Sequence of chain 2.A:
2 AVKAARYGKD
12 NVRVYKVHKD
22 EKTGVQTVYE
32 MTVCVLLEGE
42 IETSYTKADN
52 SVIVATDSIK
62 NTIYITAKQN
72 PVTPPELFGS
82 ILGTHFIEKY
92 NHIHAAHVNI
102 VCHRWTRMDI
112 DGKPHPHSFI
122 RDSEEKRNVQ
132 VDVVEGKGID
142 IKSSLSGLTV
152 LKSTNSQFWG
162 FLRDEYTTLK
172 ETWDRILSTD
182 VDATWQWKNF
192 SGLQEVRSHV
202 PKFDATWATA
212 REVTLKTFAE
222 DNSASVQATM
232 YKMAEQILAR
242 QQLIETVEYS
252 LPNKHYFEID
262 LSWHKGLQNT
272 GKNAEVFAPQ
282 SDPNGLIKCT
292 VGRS

Sequence of chain 1.A:
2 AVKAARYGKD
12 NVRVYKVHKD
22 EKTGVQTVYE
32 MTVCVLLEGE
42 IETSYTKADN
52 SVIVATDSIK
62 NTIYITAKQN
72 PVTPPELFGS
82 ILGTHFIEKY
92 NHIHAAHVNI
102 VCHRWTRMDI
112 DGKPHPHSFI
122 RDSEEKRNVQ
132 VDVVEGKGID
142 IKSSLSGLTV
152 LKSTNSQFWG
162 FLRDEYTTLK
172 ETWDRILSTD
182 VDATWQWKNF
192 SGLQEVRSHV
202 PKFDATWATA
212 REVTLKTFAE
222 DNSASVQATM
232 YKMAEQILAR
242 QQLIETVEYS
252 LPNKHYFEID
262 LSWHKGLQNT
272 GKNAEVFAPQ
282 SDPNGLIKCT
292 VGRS

Binding-site contacts:
Ligand atom OD2 contacts residue ARG176 of chain 1.A at 3.1 Å (salt-bridge).
Ligand atom N5 contacts residue ALA56 of chain 2.A at 4.0 Å.
Ligand atom C4 contacts residue PHE159 of chain 1.A at 3.4 Å (hydrophobic).
Ligand atom N1 contacts residue GLN228 of chain 1.A at 3.0 Å (h-bond).
Ligand atom N5 contacts residue PHE159 of chain 1.A at 3.6 Å.
Ligand atom C2 contacts residue ASN254 of chain 1.A at 4.0 Å.
Ligand atom C4 contacts residue ASN254 of chain 1.A at 4.0 Å.
Ligand atom CG contacts residue ARG176 of chain 1.A at 3.9 Å.
Ligand atom C4 contacts residue THR57 of chain 2.A at 3.8 Å.
Ligand atom N3 contacts residue PHE159 of chain 1.A at 3.7 Å.
Ligand atom O2 contacts residue VAL227 of chain 1.A at 2.9 Å (h-bond).
Ligand atom C2 contacts residue PHE159 of chain 1.A at 3.6 Å (hydrophobic).
Ligand atom O2 contacts residue SER226 of chain 1.A at 3.6 Å.
Ligand atom O6 contacts residue ILE54 of chain 2.A at 3.4 Å.
Ligand atom C6 contacts residue THR57 of chain 2.A at 3.7 Å.
Ligand atom O6 contacts residue GLN228 of chain 1.A at 2.9 Å (h-bond).
Ligand atom OD1 contacts residue LEU170 of chain 1.A at 4.1 Å.
Ligand atom OD1 contacts residue ASP58 of chain 2.A at 3.1 Å (salt-bridge).
Ligand atom N3 contacts residue ASN254 of chain 1.A at 3.4 Å (h-bond).
Ligand atom OD1 contacts residue THR57 of chain 2.A at 2.7 Å (h-bond).
Ligand atom O6 contacts residue TYR8 of chain 2.A at 3.4 Å.
Ligand atom O6 contacts residue THR57 of chain 2.A at 3.5 Å.
Ligand atom C2 contacts residue VAL227 of chain 1.A at 4.0 Å (hydrophobic).
Ligand atom CG contacts residue THR57 of chain 2.A at 3.4 Å.
Ligand atom N5 contacts residue THR57 of chain 2.A at 3.2 Å (h-bond).
Ligand atom O2 contacts residue PHE159 of chain 1.A at 3.8 Å.
Ligand atom OD2 contacts residue LEU170 of chain 1.A at 4.0 Å.
Ligand atom OD1 contacts residue ALA56 of chain 2.A at 4.0 Å.
Ligand atom O2 contacts residue ARG176 of chain 1.A at 2.8 Å (salt-bridge).
Ligand atom O2 contacts residue GLN228 of chain 1.A at 3.7 Å.
Ligand atom C6 contacts residue PHE159 of chain 1.A at 3.6 Å (hydrophobic).
Ligand atom C6 contacts residue GLN228 of chain 1.A at 3.7 Å.
Ligand atom OD2 contacts residue PHE159 of chain 1.A at 4.0 Å.
Ligand atom C2 contacts residue GLN228 of chain 1.A at 3.8 Å.
Ligand atom C4 contacts residue ARG176 of chain 1.A at 4.0 Å.
Ligand atom N3 contacts residue ARG176 of chain 1.A at 3.2 Å (salt-bridge).
Ligand atom C2 contacts residue ARG176 of chain 1.A at 3.6 Å.
Ligand atom OD2 contacts residue ASN254 of chain 1.A at 3.8 Å.
Ligand atom CG contacts residue PHE159 of chain 1.A at 3.8 Å (hydrophobic).
Ligand atom N1 contacts residue PHE159 of chain 1.A at 3.6 Å.

A small-molecule ligand and the protein it binds are described below.
Small molecule (SMILES): O=C1NC(=O)NC(C(=O)O)N1